Binding-site contacts:
Ligand atom O13 contacts residue GLU322 of chain 8.A at 4.2 Å.
Ligand atom C1 contacts residue MET321 of chain 8.A at 4.1 Å (hydrophobic).
Ligand atom C9 contacts residue MET371 of chain 8.A at 4.1 Å (hydrophobic).
Ligand atom C23 contacts residue GLN239 of chain 8.A at 3.8 Å.
Ligand atom C3 contacts residue VAL263 of chain 8.A at 3.8 Å (hydrophobic).
Ligand atom C20 contacts residue PHE258 of chain 8.A at 3.9 Å (hydrophobic).
Ligand atom N14 contacts residue MET371 of chain 8.A at 3.8 Å.
Ligand atom C22 contacts residue LEU328 of chain 8.A at 3.8 Å (hydrophobic).
Ligand atom C9 contacts residue LEU324 of chain 8.A at 3.7 Å (hydrophobic).
Ligand atom C10 contacts residue VAL263 of chain 8.A at 4.0 Å (hydrophobic).
Ligand atom C10 contacts residue LEU324 of chain 8.A at 3.4 Å (hydrophobic).
Ligand atom C15 contacts residue PHE258 of chain 8.A at 3.5 Å (hydrophobic).
Ligand atom C19 contacts residue PHE258 of chain 8.A at 3.9 Å (hydrophobic).
Ligand atom C4 contacts residue MET371 of chain 8.A at 4.0 Å (hydrophobic).
Ligand atom O12 contacts residue MET371 of chain 8.A at 3.7 Å.
Ligand atom C21 contacts residue LEU328 of chain 8.A at 4.2 Å (hydrophobic).
Ligand atom C24 contacts residue TYR256 of chain 8.A at 3.9 Å (hydrophobic).
Ligand atom C6 contacts residue TYR256 of chain 8.A at 3.7 Å (hydrophobic).
Ligand atom O12 contacts residue PHE258 of chain 8.A at 3.3 Å.
Ligand atom C23 contacts residue LEU328 of chain 8.A at 4.0 Å (hydrophobic).
Ligand atom C11 contacts residue MET371 of chain 8.A at 3.5 Å (hydrophobic).
Ligand atom C19 contacts residue LEU324 of chain 8.A at 3.6 Å (hydrophobic).
Ligand atom O13 contacts residue VAL263 of chain 8.A at 3.4 Å.
Ligand atom C4 contacts residue PHE258 of chain 8.A at 3.8 Å (hydrophobic).
Ligand atom C1 contacts residue ILE381 of chain 8.A at 3.9 Å (hydrophobic).
Ligand atom C10 contacts residue PHE258 of chain 8.A at 4.0 Å (hydrophobic).
Ligand atom C9 contacts residue VAL263 of chain 8.A at 3.5 Å (hydrophobic).
Ligand atom C25 contacts residue PHE258 of chain 8.A at 4.0 Å (hydrophobic).
Ligand atom O17 contacts residue PHE258 of chain 8.A at 4.1 Å.
Ligand atom C5 contacts residue ILE381 of chain 8.A at 4.0 Å (hydrophobic).
Ligand atom C2 contacts residue VAL263 of chain 8.A at 4.2 Å (hydrophobic).
Ligand atom N14 contacts residue PHE258 of chain 8.A at 3.7 Å.
Ligand atom O17 contacts residue HIS237 of chain 8.A at 3.9 Å.
Ligand atom C10 contacts residue MET371 of chain 8.A at 3.7 Å (hydrophobic).
Ligand atom O13 contacts residue LEU324 of chain 8.A at 2.8 Å (h-bond).
Ligand atom C21 contacts residue PHE258 of chain 8.A at 4.1 Å (hydrophobic).
Ligand atom O13 contacts residue LYS323 of chain 8.A at 3.7 Å.
Ligand atom C25 contacts residue TYR256 of chain 8.A at 3.6 Å (hydrophobic).
Ligand atom C6 contacts residue ILE381 of chain 8.A at 3.6 Å (hydrophobic).
Ligand atom C11 contacts residue PHE258 of chain 8.A at 3.4 Å (hydrophobic).

The small molecule below binds the protein below.
Small molecule (SMILES): O=c1cc(N2CCOCC2)oc2c(-c3ccccc3)cccc12

Sequence of chain 8.A:
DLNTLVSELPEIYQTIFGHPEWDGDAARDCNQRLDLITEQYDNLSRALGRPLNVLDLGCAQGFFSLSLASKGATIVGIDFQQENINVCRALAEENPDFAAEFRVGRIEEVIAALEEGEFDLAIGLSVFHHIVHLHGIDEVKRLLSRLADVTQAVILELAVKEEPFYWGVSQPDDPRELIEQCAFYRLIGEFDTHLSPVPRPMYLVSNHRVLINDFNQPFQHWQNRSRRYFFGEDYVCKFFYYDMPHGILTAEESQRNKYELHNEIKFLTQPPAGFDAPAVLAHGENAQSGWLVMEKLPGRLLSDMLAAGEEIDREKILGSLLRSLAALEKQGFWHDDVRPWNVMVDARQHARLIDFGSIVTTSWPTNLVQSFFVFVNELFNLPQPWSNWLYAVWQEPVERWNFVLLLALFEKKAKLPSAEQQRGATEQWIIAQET